A small-molecule ligand and the protein it binds are described below.
Small molecule (SMILES): CC(=O)N[C@@H]1[C@@H](O)[C@H](O)[C@@H](CO)O[C@H]1O

Sequence of chain 1.C:
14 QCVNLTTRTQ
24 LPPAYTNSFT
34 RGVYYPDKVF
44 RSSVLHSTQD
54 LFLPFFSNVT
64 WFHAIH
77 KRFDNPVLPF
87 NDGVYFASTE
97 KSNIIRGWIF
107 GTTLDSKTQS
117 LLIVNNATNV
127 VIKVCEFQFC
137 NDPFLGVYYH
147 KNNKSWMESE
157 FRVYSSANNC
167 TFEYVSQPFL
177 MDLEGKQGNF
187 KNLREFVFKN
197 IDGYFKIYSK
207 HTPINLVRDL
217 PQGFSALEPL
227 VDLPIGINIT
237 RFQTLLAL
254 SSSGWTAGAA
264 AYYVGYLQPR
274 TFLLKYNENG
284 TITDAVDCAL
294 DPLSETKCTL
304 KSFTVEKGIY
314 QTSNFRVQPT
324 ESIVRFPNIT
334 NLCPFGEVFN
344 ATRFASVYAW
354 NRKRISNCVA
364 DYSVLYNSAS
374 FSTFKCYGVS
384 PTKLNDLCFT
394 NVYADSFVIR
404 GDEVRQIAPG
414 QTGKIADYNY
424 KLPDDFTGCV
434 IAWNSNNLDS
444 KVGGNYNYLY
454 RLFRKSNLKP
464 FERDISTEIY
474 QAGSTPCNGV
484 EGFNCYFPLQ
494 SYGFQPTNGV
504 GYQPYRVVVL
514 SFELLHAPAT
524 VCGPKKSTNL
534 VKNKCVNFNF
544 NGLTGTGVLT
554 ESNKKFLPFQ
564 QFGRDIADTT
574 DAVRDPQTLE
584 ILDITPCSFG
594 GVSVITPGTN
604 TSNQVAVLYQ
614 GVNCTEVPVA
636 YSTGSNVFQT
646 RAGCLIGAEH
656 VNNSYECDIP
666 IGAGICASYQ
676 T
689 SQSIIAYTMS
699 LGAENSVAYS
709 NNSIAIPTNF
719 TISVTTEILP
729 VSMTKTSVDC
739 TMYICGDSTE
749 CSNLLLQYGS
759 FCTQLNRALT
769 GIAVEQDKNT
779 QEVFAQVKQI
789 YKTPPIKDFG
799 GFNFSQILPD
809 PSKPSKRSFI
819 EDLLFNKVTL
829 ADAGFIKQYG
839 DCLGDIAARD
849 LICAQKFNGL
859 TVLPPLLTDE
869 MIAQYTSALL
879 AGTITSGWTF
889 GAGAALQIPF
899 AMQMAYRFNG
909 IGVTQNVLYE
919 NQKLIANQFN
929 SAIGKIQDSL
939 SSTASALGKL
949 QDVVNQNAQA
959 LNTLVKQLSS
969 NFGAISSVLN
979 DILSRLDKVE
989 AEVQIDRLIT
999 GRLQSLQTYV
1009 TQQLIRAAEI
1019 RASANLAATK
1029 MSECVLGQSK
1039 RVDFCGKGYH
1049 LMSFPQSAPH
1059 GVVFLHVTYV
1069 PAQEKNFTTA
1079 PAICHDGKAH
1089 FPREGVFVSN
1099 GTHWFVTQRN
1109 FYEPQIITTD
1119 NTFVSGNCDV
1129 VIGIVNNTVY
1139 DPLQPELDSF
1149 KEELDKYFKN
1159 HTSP

Binding-site contacts:
Ligand atom C7 contacts residue THR124 of chain 1.C at 4.2 Å.
Ligand atom N2 contacts residue ASN122 of chain 1.C at 3.4 Å (h-bond).
Ligand atom O5 contacts residue ASN122 of chain 1.C at 1.9 Å (h-bond).
Ligand atom C3 contacts residue ASN122 of chain 1.C at 3.9 Å.
Ligand atom C7 contacts residue ASN122 of chain 1.C at 4.1 Å.
Ligand atom N2 contacts residue ASN125 of chain 1.C at 4.0 Å.
Ligand atom O6 contacts residue ASN122 of chain 1.C at 4.0 Å.
Ligand atom C6 contacts residue VAL127 of chain 1.C at 4.2 Å (hydrophobic).
Ligand atom C8 contacts residue THR124 of chain 1.C at 3.2 Å.
Ligand atom C5 contacts residue ASN125 of chain 1.C at 3.7 Å.
Ligand atom C1 contacts residue ASN125 of chain 1.C at 3.2 Å.
Ligand atom C6 contacts residue ASN122 of chain 1.C at 4.2 Å.
Ligand atom C1 contacts residue ASN122 of chain 1.C at 1.4 Å.
Ligand atom C2 contacts residue ASN125 of chain 1.C at 4.1 Å.
Ligand atom N2 contacts residue THR124 of chain 1.C at 4.2 Å.
Ligand atom O5 contacts residue ASN125 of chain 1.C at 3.8 Å.
Ligand atom O6 contacts residue VAL127 of chain 1.C at 3.3 Å.
Ligand atom C2 contacts residue ASN122 of chain 1.C at 2.8 Å.
Ligand atom C3 contacts residue ASN125 of chain 1.C at 4.1 Å.
Ligand atom C4 contacts residue ASN125 of chain 1.C at 4.5 Å.
Ligand atom C5 contacts residue ASN122 of chain 1.C at 3.3 Å.
Ligand atom O7 contacts residue ASN122 of chain 1.C at 4.3 Å.
Ligand atom C4 contacts residue ASN122 of chain 1.C at 4.1 Å.